A protein and the small-molecule ligand that binds it are described below.
Small molecule (SMILES): NCCNS(=O)(=O)c1ccc(NC(=O)CCCC[C@@H]2SC[C@@H]3NC(=O)N[C@@H]32)cc1

Sequence of chain 2.A:
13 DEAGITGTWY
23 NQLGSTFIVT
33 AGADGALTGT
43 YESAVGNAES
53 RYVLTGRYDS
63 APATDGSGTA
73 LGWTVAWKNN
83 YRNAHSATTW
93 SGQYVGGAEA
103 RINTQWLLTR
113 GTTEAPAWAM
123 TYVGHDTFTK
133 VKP

Binding-site contacts:
Ligand atom N3 contacts residue SER88 of chain 4.A at 2.9 Å (h-bond).
Ligand atom C1 contacts residue ASN23 of chain 4.A at 3.8 Å.
Ligand atom C7 contacts residue TRP79 of chain 4.A at 3.9 Å (hydrophobic).
Ligand atom C12 contacts residue ALA86 of chain 4.A at 3.5 Å (hydrophobic).
Ligand atom S1 contacts residue THR90 of chain 4.A at 3.3 Å (h-bond).
Ligand atom N1 contacts residue ASP128 of chain 4.A at 2.6 Å (salt-bridge).
Ligand atom C9 contacts residue TRP79 of chain 4.A at 3.5 Å (hydrophobic).
Ligand atom O2 contacts residue ASN49 of chain 4.A at 2.9 Å (h-bond).
Ligand atom C9 contacts residue ASN49 of chain 4.A at 3.6 Å.
Ligand atom O4 contacts residue ARG112 of chain 4.A at 3.1 Å.
Ligand atom O1 contacts residue ASN23 of chain 4.A at 2.9 Å (h-bond).
Ligand atom C4 contacts residue TRP120 of chain 2.A at 3.7 Å (hydrophobic).
Ligand atom C12 contacts residue SER88 of chain 4.A at 3.5 Å.
Ligand atom S1 contacts residue TRP79 of chain 4.A at 3.6 Å.
Ligand atom C8 contacts residue TRP79 of chain 4.A at 3.7 Å (hydrophobic).
Ligand atom C1 contacts residue SER45 of chain 4.A at 3.8 Å.
Ligand atom N2 contacts residue VAL47 of chain 4.A at 3.5 Å.
Ligand atom C1 contacts residue ASP128 of chain 4.A at 3.6 Å.
Ligand atom C7 contacts residue TRP120 of chain 2.A at 3.9 Å (hydrophobic).
Ligand atom C3 contacts residue TRP108 of chain 4.A at 3.3 Å (hydrophobic).
Ligand atom C1 contacts residue TYR43 of chain 4.A at 3.5 Å (hydrophobic).
Ligand atom N1 contacts residue ASN23 of chain 4.A at 3.9 Å.
Ligand atom S2 contacts residue ARG112 of chain 4.A at 3.9 Å.
Ligand atom C7 contacts residue LEU110 of chain 4.A at 3.8 Å (hydrophobic).
Ligand atom O1 contacts residue ASP128 of chain 4.A at 3.8 Å.
Ligand atom C5 contacts residue TRP120 of chain 2.A at 3.4 Å (hydrophobic).
Ligand atom C2 contacts residue ASP128 of chain 4.A at 3.8 Å.
Ligand atom O1 contacts residue TYR43 of chain 4.A at 2.6 Å (h-bond).
Ligand atom C4 contacts residue VAL47 of chain 4.A at 3.7 Å (hydrophobic).
Ligand atom C11 contacts residue SER88 of chain 4.A at 3.6 Å.
Ligand atom S1 contacts residue TRP92 of chain 4.A at 3.9 Å.
Ligand atom O1 contacts residue SER27 of chain 4.A at 2.6 Å (h-bond).
Ligand atom C2 contacts residue TRP108 of chain 4.A at 3.7 Å (hydrophobic).
Ligand atom O2 contacts residue GLY48 of chain 4.A at 3.6 Å.
Ligand atom C6 contacts residue SER45 of chain 4.A at 3.5 Å.
Ligand atom N2 contacts residue SER45 of chain 4.A at 2.8 Å (h-bond).
Ligand atom C6 contacts residue TRP79 of chain 4.A at 3.9 Å (hydrophobic).
Ligand atom C10 contacts residue ASN49 of chain 4.A at 3.8 Å.
Ligand atom C1 contacts residue SER27 of chain 4.A at 3.7 Å.
Ligand atom O3 contacts residue TYR124 of chain 4.A at 2.7 Å (h-bond).

Sequence of chain 4.A:
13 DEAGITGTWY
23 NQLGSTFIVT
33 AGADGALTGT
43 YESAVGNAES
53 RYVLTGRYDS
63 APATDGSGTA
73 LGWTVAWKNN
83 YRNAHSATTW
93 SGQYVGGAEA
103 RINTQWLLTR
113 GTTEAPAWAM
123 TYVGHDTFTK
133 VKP